Binding-site contacts:
Ligand atom C1 contacts residue ASN70 of chain 1.A at 1.4 Å.
Ligand atom O5 contacts residue ASN70 of chain 1.A at 2.4 Å (h-bond).
Ligand atom C2 contacts residue ASN70 of chain 1.A at 2.3 Å.
Ligand atom C5 contacts residue ASN70 of chain 1.A at 3.7 Å.
Ligand atom C8 contacts residue ASN70 of chain 1.A at 4.2 Å.
Ligand atom C4 contacts residue ASN70 of chain 1.A at 4.1 Å.
Ligand atom C7 contacts residue ASN70 of chain 1.A at 4.1 Å.
Ligand atom C3 contacts residue ASN70 of chain 1.A at 3.7 Å.
Ligand atom N2 contacts residue ASN70 of chain 1.A at 2.8 Å (h-bond).

Sequence of chain 1.A:
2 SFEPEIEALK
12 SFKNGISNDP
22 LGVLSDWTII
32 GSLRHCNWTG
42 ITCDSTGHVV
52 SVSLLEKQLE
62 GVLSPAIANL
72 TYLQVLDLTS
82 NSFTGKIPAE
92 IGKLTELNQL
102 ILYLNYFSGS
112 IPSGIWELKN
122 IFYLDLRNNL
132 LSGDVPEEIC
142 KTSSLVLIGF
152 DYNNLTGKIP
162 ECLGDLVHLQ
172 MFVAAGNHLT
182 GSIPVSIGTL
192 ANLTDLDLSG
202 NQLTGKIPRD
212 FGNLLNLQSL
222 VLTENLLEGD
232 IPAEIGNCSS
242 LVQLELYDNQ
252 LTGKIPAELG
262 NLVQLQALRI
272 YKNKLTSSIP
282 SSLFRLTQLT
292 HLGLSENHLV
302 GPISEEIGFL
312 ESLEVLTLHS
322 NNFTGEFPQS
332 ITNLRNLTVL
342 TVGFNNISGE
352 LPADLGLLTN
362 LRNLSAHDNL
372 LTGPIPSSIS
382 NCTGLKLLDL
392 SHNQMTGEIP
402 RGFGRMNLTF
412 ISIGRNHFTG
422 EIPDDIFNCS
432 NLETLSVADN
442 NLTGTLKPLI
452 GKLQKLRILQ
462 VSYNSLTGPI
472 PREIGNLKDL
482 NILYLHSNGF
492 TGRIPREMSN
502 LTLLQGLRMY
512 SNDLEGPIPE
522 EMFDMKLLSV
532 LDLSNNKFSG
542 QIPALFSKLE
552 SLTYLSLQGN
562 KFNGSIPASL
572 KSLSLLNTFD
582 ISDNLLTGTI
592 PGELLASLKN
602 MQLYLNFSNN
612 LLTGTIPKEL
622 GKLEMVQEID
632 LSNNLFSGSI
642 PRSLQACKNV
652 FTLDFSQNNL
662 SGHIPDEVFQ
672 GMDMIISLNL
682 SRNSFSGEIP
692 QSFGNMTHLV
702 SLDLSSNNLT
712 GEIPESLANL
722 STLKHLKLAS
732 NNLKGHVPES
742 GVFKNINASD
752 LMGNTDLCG

A protein and the small-molecule ligand that binds it are described below.
Small molecule (SMILES): CC(=O)N[C@@H]1[C@@H](O)[C@H](O)[C@@H](CO)O[C@H]1O